Binding-site contacts:
Ligand atom C3 contacts residue SER144 of chain 1.B at 4.0 Å.
Ligand atom C6 contacts residue MET202 of chain 1.B at 4.3 Å (hydrophobic).
Ligand atom O3 contacts residue GLY77 of chain 1.B at 4.1 Å.
Ligand atom N1 contacts residue GLY77 of chain 1.B at 3.3 Å (h-bond).
Ligand atom C4 contacts residue LEU199 of chain 1.B at 3.9 Å (hydrophobic).
Ligand atom C2 contacts residue LEU240 of chain 1.B at 4.0 Å (hydrophobic).
Ligand atom OH contacts residue TRP174 of chain 1.B at 4.0 Å.
Ligand atom O3 contacts residue SER144 of chain 1.B at 2.7 Å (h-bond).
Ligand atom C3 contacts residue LEU240 of chain 1.B at 3.8 Å (hydrophobic).
Ligand atom C4 contacts residue TRP174 of chain 1.B at 4.2 Å (hydrophobic).
Ligand atom O2 contacts residue GLY75 of chain 1.B at 3.9 Å.
Ligand atom C6 contacts residue SER144 of chain 1.B at 4.3 Å.
Ligand atom N1 contacts residue SER144 of chain 1.B at 2.5 Å (h-bond).
Ligand atom O3 contacts residue HIS268 of chain 1.B at 3.5 Å (h-bond).
Ligand atom O3 contacts residue GLY76 of chain 1.B at 3.6 Å.
Ligand atom C4 contacts residue VAL194 of chain 1.B at 4.1 Å (hydrophobic).
Ligand atom O2 contacts residue ALA145 of chain 1.B at 3.0 Å (h-bond).
Ligand atom C3 contacts residue VAL194 of chain 1.B at 4.4 Å (hydrophobic).
Ligand atom C3 contacts residue TRP174 of chain 1.B at 3.4 Å (hydrophobic).
Ligand atom O2 contacts residue GLY77 of chain 1.B at 2.7 Å (h-bond).
Ligand atom C5 contacts residue LEU199 of chain 1.B at 4.2 Å (hydrophobic).
Ligand atom C2 contacts residue HIS268 of chain 1.B at 4.3 Å.
Ligand atom N1 contacts residue HIS268 of chain 1.B at 4.1 Å.
Ligand atom C1 contacts residue SER144 of chain 1.B at 3.0 Å.
Ligand atom C2 contacts residue TRP174 of chain 1.B at 3.7 Å (hydrophobic).
Ligand atom C1 contacts residue HIS268 of chain 1.B at 4.3 Å.
Ligand atom C6 contacts residue GLY77 of chain 1.B at 3.9 Å.
Ligand atom C2 contacts residue ALA145 of chain 1.B at 4.3 Å (hydrophobic).
Ligand atom N1 contacts residue GLY76 of chain 1.B at 3.6 Å (h-bond).
Ligand atom O2 contacts residue GLY76 of chain 1.B at 2.9 Å (h-bond).
Ligand atom OH contacts residue LEU199 of chain 1.B at 2.6 Å.
Ligand atom C6 contacts residue LEU19 of chain 1.B at 3.7 Å (hydrophobic).
Ligand atom O2 contacts residue SER144 of chain 1.B at 2.7 Å (h-bond).
Ligand atom C5 contacts residue MET202 of chain 1.B at 4.2 Å (hydrophobic).
Ligand atom C2 contacts residue SER144 of chain 1.B at 2.8 Å.
Ligand atom N1 contacts residue ALA145 of chain 1.B at 3.9 Å.
Ligand atom C5 contacts residue LEU19 of chain 1.B at 3.7 Å (hydrophobic).
Ligand atom OH contacts residue VAL194 of chain 1.B at 3.8 Å.
Ligand atom C1 contacts residue GLY77 of chain 1.B at 3.8 Å.
Ligand atom C1 contacts residue TRP174 of chain 1.B at 4.4 Å (hydrophobic).

The small molecule below binds the protein below.
Small molecule (SMILES): O=[N+]([O-])c1ccc(O)cc1

Sequence of chain 1.B:
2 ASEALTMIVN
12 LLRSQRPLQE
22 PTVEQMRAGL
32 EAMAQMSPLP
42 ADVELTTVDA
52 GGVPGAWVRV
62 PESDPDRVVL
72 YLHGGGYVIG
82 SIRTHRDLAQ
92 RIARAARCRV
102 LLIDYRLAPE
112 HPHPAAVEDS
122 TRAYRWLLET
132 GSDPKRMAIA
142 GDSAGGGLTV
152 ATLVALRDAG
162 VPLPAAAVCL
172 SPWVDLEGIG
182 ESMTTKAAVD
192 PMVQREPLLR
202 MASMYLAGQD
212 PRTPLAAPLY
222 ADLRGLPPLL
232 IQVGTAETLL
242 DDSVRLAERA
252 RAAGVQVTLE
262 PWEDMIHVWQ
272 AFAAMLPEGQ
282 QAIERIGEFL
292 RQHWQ